Sequence of chain 1.A:
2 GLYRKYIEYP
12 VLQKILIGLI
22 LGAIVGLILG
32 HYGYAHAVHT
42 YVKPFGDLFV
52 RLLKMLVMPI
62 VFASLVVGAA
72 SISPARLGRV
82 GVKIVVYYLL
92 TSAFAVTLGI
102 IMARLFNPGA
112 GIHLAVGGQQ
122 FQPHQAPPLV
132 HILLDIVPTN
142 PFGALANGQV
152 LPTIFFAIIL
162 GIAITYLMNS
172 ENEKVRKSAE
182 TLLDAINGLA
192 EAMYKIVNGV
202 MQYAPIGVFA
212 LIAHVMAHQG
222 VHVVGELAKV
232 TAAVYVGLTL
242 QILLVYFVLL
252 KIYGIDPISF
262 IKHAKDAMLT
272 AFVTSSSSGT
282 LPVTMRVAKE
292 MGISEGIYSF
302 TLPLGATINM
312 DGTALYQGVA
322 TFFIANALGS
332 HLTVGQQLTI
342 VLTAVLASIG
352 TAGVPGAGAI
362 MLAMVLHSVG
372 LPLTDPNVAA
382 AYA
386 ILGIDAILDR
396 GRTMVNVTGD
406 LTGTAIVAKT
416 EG

A small-molecule ligand and the protein it binds are described below.
Small molecule (SMILES): N[C@H](C(=O)O)[C@H](OCc1ccccc1)C(=O)O

Binding-site contacts:
Ligand atom C7 contacts residue THR398 of chain 1.A at 3.5 Å.
Ligand atom C9 contacts residue ARG397 of chain 1.A at 3.5 Å.
Ligand atom C7 contacts residue SER276 of chain 1.A at 4.2 Å.
Ligand atom C8 contacts residue GLY357 of chain 1.A at 3.8 Å.
Ligand atom C6 contacts residue ALA358 of chain 1.A at 3.4 Å (hydrophobic).
Ligand atom O5 contacts residue ARG397 of chain 1.A at 2.8 Å (salt-bridge).
Ligand atom O5 contacts residue THR314 of chain 1.A at 3.2 Å (h-bond).
Ligand atom C11 contacts residue THR314 of chain 1.A at 3.6 Å.
Ligand atom C10 contacts residue SER276 of chain 1.A at 4.1 Å.
Ligand atom C6 contacts residue GLY357 of chain 1.A at 4.2 Å.
Ligand atom O4 contacts residue MET311 of chain 1.A at 3.8 Å.
Ligand atom C5 contacts residue GLY357 of chain 1.A at 4.4 Å.
Ligand atom C7 contacts residue ASN401 of chain 1.A at 4.3 Å.
Ligand atom C9 contacts residue THR314 of chain 1.A at 3.7 Å.
Ligand atom C9 contacts residue ASP394 of chain 1.A at 4.2 Å.
Ligand atom C10 contacts residue SER277 of chain 1.A at 4.5 Å.
Ligand atom C3 contacts residue ALA358 of chain 1.A at 4.2 Å (hydrophobic).
Ligand atom O4 contacts residue SER278 of chain 1.A at 3.2 Å (h-bond).
Ligand atom O3 contacts residue SER277 of chain 1.A at 3.6 Å.
Ligand atom O2 contacts residue THR314 of chain 1.A at 4.3 Å.
Ligand atom O1 contacts residue ARG397 of chain 1.A at 3.4 Å (salt-bridge).
Ligand atom N contacts residue THR398 of chain 1.A at 3.4 Å (h-bond).
Ligand atom O2 contacts residue MET311 of chain 1.A at 4.5 Å.
Ligand atom O3 contacts residue THR398 of chain 1.A at 4.5 Å.
Ligand atom O1 contacts residue ASP394 of chain 1.A at 3.0 Å (salt-bridge).
Ligand atom O3 contacts residue SER278 of chain 1.A at 3.6 Å (h-bond).
Ligand atom C7 contacts residue ASP394 of chain 1.A at 4.1 Å.
Ligand atom N contacts residue ASP394 of chain 1.A at 3.0 Å (salt-bridge).
Ligand atom C10 contacts residue THR398 of chain 1.A at 4.2 Å.
Ligand atom C8 contacts residue ALA358 of chain 1.A at 3.8 Å (hydrophobic).
Ligand atom C10 contacts residue SER278 of chain 1.A at 4.0 Å.
Ligand atom O4 contacts residue ASN401 of chain 1.A at 4.1 Å.
Ligand atom C3 contacts residue GLY359 of chain 1.A at 3.9 Å.
Ligand atom O3 contacts residue SER276 of chain 1.A at 3.4 Å (h-bond).
Ligand atom C11 contacts residue ASN401 of chain 1.A at 4.0 Å.
Ligand atom C6 contacts residue GLY359 of chain 1.A at 4.0 Å.
Ligand atom N contacts residue SER276 of chain 1.A at 3.5 Å (h-bond).